This small molecule binds to this protein.
Small molecule (SMILES): Cc1cc(N)nc(C[C@@H]2CNC[C@@H]2OCCCCCc2cccc(F)c2)c1

Binding-site contacts:
Ligand atom C06 contacts residue GLU296 of chain 1.B at 3.8 Å.
Ligand atom N02 contacts residue GLU296 of chain 1.B at 2.6 Å (salt-bridge).
Ligand atom C22 contacts residue TRP382 of chain 1.B at 3.9 Å (hydrophobic).
Ligand atom C07 contacts residue PRO269 of chain 1.B at 3.8 Å (hydrophobic).
Ligand atom O09 contacts residue HEM1 of chain 1.H at 3.8 Å.
Ligand atom C25 contacts residue MET40 of chain 1.B at 3.7 Å (hydrophobic).
Ligand atom C07 contacts residue HEM1 of chain 1.H at 3.5 Å.
Ligand atom C05 contacts residue VAL271 of chain 1.B at 3.7 Å (hydrophobic).
Ligand atom C03 contacts residue PRO269 of chain 1.B at 3.7 Å (hydrophobic).
Ligand atom C07 contacts residue SER289 of chain 1.B at 3.6 Å.
Ligand atom N02 contacts residue TRP291 of chain 1.B at 2.9 Å (h-bond).
Ligand atom C02 contacts residue GLU296 of chain 1.B at 3.3 Å.
Ligand atom C11 contacts residue HEM1 of chain 1.H at 3.5 Å.
Ligand atom C2' contacts residue GLN182 of chain 1.B at 3.2 Å.
Ligand atom F23 contacts residue ARG118 of chain 1.B at 3.6 Å.
Ligand atom C5' contacts residue GLU296 of chain 1.B at 3.5 Å.
Ligand atom C4' contacts residue GLU296 of chain 1.B at 3.6 Å.
Ligand atom C23 contacts residue HEM1 of chain 1.H at 3.6 Å.
Ligand atom C08 contacts residue VAL271 of chain 1.B at 3.8 Å (hydrophobic).
Ligand atom C08 contacts residue HEM1 of chain 1.H at 3.5 Å.
Ligand atom N01 contacts residue HEM1 of chain 1.H at 3.8 Å.
Ligand atom C4' contacts residue HEM1 of chain 1.H at 3.5 Å.
Ligand atom C3' contacts residue HEM1 of chain 1.H at 3.4 Å.
Ligand atom C12 contacts residue HEM1 of chain 1.H at 3.5 Å.
Ligand atom N02 contacts residue PRO269 of chain 1.B at 3.9 Å.
Ligand atom N01 contacts residue GLU296 of chain 1.B at 2.7 Å (salt-bridge).
Ligand atom C24 contacts residue TYR410 of chain 1.B at 3.7 Å (hydrophobic).
Ligand atom N1' contacts residue GLN182 of chain 1.B at 3.6 Å (h-bond).
Ligand atom N02 contacts residue HEM1 of chain 1.H at 3.5 Å.
Ligand atom F23 contacts residue HEM1 of chain 1.H at 3.0 Å.
Ligand atom C24 contacts residue LEU41 of chain 1.B at 3.4 Å (hydrophobic).
Ligand atom O09 contacts residue VAL271 of chain 1.B at 3.9 Å.
Ligand atom C07 contacts residue GLY290 of chain 1.B at 3.3 Å.
Ligand atom C25 contacts residue LEU41 of chain 1.B at 3.9 Å (hydrophobic).
Ligand atom C13 contacts residue HEM1 of chain 1.H at 3.5 Å.
Ligand atom C22 contacts residue HEM1 of chain 1.H at 3.1 Å.
Ligand atom C03 contacts residue HEM1 of chain 1.H at 3.5 Å.
Ligand atom C02 contacts residue HEM1 of chain 1.H at 3.6 Å.
Ligand atom C07 contacts residue PHE288 of chain 1.B at 3.6 Å (hydrophobic).
Ligand atom N02 contacts residue TYR292 of chain 1.B at 3.7 Å.

Sequence of chain 1.B:
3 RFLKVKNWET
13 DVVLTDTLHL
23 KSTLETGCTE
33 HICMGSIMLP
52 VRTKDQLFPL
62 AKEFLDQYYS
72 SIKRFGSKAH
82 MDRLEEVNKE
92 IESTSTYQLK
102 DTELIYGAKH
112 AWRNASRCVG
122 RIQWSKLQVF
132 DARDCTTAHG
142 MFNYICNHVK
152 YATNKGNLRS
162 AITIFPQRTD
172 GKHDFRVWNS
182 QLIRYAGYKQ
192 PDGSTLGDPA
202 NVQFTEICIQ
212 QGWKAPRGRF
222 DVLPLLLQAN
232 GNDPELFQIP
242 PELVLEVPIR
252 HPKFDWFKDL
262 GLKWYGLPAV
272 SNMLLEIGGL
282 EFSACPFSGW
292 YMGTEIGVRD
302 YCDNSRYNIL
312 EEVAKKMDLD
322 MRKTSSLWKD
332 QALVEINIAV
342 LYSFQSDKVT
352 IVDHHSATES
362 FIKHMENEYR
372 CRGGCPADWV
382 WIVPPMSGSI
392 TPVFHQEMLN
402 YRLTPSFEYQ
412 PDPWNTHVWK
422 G